This small molecule binds to this protein.
Small molecule (SMILES): CC(=O)N[C@@H]1[C@@H](O)[C@H](O)[C@@H](CO)O[C@H]1O

Sequence of chain 1.B:
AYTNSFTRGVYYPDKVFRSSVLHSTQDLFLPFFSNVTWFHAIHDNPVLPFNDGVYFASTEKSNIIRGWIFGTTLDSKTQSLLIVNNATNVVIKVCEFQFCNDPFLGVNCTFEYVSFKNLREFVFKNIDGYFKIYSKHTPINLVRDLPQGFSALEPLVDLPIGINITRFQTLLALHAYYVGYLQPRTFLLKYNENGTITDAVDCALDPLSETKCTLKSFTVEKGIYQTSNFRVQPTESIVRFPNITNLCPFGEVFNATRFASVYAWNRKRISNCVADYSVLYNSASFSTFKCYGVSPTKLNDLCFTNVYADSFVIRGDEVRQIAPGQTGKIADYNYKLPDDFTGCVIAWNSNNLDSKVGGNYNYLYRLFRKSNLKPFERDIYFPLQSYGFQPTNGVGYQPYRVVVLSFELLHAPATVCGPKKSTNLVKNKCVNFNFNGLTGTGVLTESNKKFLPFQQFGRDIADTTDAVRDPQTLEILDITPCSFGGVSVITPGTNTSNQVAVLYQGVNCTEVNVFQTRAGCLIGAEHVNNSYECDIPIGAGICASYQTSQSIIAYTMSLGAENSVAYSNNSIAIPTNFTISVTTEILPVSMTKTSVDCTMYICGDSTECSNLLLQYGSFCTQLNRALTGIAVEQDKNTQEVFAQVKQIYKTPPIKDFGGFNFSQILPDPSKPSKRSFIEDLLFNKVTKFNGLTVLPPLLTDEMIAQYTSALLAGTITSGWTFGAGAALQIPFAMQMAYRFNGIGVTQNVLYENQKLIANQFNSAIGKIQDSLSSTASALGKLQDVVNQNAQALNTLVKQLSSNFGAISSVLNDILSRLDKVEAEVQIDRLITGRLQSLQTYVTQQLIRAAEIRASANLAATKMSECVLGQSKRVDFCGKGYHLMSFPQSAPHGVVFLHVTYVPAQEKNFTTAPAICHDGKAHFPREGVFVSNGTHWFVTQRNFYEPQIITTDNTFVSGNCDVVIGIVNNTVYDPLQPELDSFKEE

Binding-site contacts:
Ligand atom C4 contacts residue ASN282 of chain 1.B at 4.2 Å.
Ligand atom C1 contacts residue ASN282 of chain 1.B at 1.4 Å.
Ligand atom N2 contacts residue GLU281 of chain 1.B at 3.2 Å (salt-bridge).
Ligand atom C3 contacts residue ASN282 of chain 1.B at 3.8 Å.
Ligand atom C5 contacts residue ASN282 of chain 1.B at 3.7 Å.
Ligand atom C8 contacts residue GLU281 of chain 1.B at 2.9 Å.
Ligand atom C8 contacts residue ASN282 of chain 1.B at 4.3 Å.
Ligand atom O7 contacts residue GLU281 of chain 1.B at 3.9 Å.
Ligand atom C7 contacts residue GLU281 of chain 1.B at 3.1 Å.
Ligand atom O7 contacts residue ASN282 of chain 1.B at 2.7 Å (h-bond).
Ligand atom C1 contacts residue GLU281 of chain 1.B at 4.1 Å.
Ligand atom O7 contacts residue ASN280 of chain 1.B at 4.2 Å.
Ligand atom C2 contacts residue ASN282 of chain 1.B at 2.5 Å.
Ligand atom C7 contacts residue ASN282 of chain 1.B at 3.0 Å.
Ligand atom C2 contacts residue GLU281 of chain 1.B at 4.2 Å.
Ligand atom N2 contacts residue ASN282 of chain 1.B at 2.9 Å (h-bond).
Ligand atom O5 contacts residue ASN282 of chain 1.B at 2.4 Å (h-bond).